Sequence of chain 1.C:
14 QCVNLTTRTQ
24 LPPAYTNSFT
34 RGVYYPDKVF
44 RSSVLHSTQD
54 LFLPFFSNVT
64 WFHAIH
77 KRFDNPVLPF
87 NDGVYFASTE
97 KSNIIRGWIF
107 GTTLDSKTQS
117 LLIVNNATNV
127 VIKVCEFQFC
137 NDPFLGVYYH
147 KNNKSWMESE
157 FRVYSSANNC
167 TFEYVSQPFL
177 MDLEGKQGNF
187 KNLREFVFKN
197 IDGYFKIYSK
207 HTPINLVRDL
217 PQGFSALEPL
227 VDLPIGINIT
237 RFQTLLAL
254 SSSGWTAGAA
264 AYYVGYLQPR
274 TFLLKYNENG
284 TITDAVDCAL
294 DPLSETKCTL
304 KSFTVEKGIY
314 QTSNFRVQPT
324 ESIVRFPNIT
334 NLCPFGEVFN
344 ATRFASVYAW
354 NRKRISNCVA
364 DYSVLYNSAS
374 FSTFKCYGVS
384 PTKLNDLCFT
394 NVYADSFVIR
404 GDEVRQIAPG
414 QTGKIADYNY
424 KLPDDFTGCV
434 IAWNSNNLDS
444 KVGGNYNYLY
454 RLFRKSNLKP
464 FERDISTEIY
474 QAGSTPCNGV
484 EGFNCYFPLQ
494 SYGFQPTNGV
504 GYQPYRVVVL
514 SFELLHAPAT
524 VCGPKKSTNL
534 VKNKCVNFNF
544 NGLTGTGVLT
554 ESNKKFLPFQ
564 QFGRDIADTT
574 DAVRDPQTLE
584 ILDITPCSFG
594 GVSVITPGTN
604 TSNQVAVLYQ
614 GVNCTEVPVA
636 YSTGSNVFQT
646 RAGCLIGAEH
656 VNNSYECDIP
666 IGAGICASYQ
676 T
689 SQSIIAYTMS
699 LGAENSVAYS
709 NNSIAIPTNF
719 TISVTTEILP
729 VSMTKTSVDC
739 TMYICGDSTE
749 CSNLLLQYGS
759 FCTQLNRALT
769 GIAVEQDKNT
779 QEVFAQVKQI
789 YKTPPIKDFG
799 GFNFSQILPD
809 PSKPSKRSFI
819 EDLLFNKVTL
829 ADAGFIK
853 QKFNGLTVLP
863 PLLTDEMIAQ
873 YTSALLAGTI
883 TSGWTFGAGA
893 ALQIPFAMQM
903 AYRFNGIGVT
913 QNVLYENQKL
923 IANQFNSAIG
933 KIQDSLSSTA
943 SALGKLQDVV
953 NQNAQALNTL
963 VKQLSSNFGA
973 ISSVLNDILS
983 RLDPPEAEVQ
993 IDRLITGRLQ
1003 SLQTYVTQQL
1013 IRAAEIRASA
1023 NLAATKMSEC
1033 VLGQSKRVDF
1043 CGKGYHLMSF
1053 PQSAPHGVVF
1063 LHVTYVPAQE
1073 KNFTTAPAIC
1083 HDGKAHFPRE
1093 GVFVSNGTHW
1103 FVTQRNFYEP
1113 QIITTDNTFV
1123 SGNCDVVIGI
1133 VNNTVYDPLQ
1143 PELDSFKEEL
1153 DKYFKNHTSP

This protein binds this small molecule.
Small molecule (SMILES): CC(=O)N[C@H]1[C@H](O[C@H]2[C@H](O)[C@@H](NC(C)=O)CO[C@@H]2CO[C@@H]2O[C@@H](C)[C@@H](O)[C@@H](O)[C@@H]2O)O[C@H](CO)[C@@H](O)[C@@H]1O

Binding-site contacts:
Ligand atom C6 contacts residue ALA706 of chain 1.B at 4.0 Å (hydrophobic).
Ligand atom C8 contacts residue LYS1073 of chain 1.B at 4.3 Å.
Ligand atom O5 contacts residue ALA706 of chain 1.B at 4.5 Å.
Ligand atom C8 contacts residue ASN1074 of chain 1.B at 4.3 Å.
Ligand atom N2 contacts residue ASN1074 of chain 1.B at 2.9 Å (h-bond).
Ligand atom O7 contacts residue ASN1074 of chain 1.B at 3.6 Å (h-bond).
Ligand atom O2 contacts residue ASN1074 of chain 1.B at 4.1 Å.
Ligand atom C1 contacts residue GLN895 of chain 1.C at 4.4 Å.
Ligand atom C3 contacts residue ASN1074 of chain 1.B at 3.8 Å.
Ligand atom C4 contacts residue ASN1074 of chain 1.B at 4.2 Å.
Ligand atom C1 contacts residue ASN1074 of chain 1.B at 1.4 Å.
Ligand atom C5 contacts residue ASN1074 of chain 1.B at 3.6 Å.
Ligand atom O6 contacts residue ASN1074 of chain 1.B at 4.5 Å.
Ligand atom O5 contacts residue ASN1074 of chain 1.B at 2.3 Å (h-bond).
Ligand atom C8 contacts residue GLU1072 of chain 1.B at 3.4 Å.
Ligand atom C2 contacts residue ASN1074 of chain 1.B at 2.4 Å.
Ligand atom C7 contacts residue ASN1074 of chain 1.B at 3.5 Å.
Ligand atom O7 contacts residue SER704 of chain 1.B at 4.4 Å.
Ligand atom C5 contacts residue ALA706 of chain 1.B at 3.7 Å (hydrophobic).

Sequence of chain 1.B:
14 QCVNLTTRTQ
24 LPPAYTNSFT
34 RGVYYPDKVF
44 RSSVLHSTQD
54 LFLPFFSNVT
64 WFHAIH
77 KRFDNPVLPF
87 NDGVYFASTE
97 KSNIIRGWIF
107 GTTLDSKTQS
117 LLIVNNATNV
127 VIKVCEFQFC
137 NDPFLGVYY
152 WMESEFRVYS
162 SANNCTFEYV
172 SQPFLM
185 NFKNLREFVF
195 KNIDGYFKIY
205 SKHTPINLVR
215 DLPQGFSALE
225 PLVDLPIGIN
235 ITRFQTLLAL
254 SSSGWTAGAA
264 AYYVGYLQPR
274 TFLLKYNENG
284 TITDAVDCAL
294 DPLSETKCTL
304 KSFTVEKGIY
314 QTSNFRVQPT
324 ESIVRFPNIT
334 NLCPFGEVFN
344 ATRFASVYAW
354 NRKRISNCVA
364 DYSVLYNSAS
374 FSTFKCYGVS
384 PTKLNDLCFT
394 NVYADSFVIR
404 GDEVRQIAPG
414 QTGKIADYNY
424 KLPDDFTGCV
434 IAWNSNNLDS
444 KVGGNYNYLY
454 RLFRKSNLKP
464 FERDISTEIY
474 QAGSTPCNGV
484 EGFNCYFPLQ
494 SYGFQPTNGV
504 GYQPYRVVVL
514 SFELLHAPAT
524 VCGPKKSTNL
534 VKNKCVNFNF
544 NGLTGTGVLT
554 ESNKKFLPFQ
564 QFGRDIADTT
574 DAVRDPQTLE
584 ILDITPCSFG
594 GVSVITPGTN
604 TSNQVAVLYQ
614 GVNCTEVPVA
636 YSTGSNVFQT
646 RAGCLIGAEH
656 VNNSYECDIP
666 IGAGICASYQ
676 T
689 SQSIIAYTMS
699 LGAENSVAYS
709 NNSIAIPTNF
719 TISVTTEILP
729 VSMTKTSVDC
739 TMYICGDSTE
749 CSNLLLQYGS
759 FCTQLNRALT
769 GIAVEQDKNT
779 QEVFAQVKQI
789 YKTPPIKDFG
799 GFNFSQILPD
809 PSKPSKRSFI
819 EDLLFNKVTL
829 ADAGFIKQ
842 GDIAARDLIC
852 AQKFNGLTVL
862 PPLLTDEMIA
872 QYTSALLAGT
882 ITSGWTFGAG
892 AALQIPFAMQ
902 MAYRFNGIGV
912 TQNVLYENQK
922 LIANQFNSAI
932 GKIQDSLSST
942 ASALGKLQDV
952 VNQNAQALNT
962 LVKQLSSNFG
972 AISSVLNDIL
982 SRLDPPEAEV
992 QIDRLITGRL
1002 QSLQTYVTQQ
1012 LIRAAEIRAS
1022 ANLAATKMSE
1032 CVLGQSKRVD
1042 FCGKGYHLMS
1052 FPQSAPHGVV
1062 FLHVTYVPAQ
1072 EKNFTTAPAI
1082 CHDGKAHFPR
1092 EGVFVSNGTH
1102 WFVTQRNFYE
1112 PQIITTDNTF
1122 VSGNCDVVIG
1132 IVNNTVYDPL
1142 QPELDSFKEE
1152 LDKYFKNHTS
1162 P